Binding-site contacts:
Ligand atom C1 contacts residue ASN102 of chain 1.DA at 1.4 Å.
Ligand atom C3 contacts residue ASN102 of chain 1.DA at 3.8 Å.
Ligand atom C7 contacts residue GLU103 of chain 1.DA at 4.3 Å.
Ligand atom C4 contacts residue ASN102 of chain 1.DA at 4.3 Å.
Ligand atom C6 contacts residue ASN102 of chain 1.DA at 4.4 Å.
Ligand atom C2 contacts residue ASN102 of chain 1.DA at 2.5 Å.
Ligand atom O6 contacts residue ASN102 of chain 1.DA at 3.9 Å.
Ligand atom C7 contacts residue ASN102 of chain 1.DA at 3.7 Å.
Ligand atom O5 contacts residue ASN102 of chain 1.DA at 2.4 Å (h-bond).
Ligand atom C8 contacts residue LEU99 of chain 1.DA at 3.5 Å (hydrophobic).
Ligand atom O7 contacts residue GLU103 of chain 1.DA at 3.8 Å.
Ligand atom C5 contacts residue ASN102 of chain 1.DA at 3.7 Å.
Ligand atom C8 contacts residue GLU103 of chain 1.DA at 4.4 Å.
Ligand atom C7 contacts residue LEU99 of chain 1.DA at 4.5 Å (hydrophobic).
Ligand atom N2 contacts residue ASN102 of chain 1.DA at 2.8 Å (h-bond).
Ligand atom O7 contacts residue ASN102 of chain 1.DA at 4.2 Å.

Sequence of chain 1.DA:
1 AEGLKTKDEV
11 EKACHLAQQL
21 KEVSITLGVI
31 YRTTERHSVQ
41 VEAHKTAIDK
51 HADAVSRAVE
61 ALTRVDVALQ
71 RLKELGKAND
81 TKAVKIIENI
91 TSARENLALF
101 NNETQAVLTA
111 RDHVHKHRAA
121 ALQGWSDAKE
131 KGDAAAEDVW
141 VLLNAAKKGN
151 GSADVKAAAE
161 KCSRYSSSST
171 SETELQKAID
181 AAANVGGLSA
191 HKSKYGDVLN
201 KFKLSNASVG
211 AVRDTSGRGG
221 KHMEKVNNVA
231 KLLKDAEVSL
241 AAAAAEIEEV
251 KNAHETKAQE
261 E

A small-molecule ligand and the protein it binds are described below.
Small molecule (SMILES): CC(=O)N[C@@H]1[C@@H](O)[C@H](O)[C@@H](CO)O[C@H]1O